Binding-site contacts:
Ligand atom O5 contacts residue ASN657 of chain 1.C at 2.4 Å (h-bond).
Ligand atom O7 contacts residue ASN657 of chain 1.C at 3.9 Å.
Ligand atom N2 contacts residue ASN657 of chain 1.C at 2.9 Å (h-bond).
Ligand atom C5 contacts residue ASN657 of chain 1.C at 3.7 Å.
Ligand atom C2 contacts residue ASN657 of chain 1.C at 2.5 Å.
Ligand atom C1 contacts residue ASN657 of chain 1.C at 1.4 Å.
Ligand atom C7 contacts residue ASN657 of chain 1.C at 3.6 Å.
Ligand atom C3 contacts residue ASN657 of chain 1.C at 3.8 Å.
Ligand atom C4 contacts residue ASN657 of chain 1.C at 4.2 Å.

The small molecule below binds the protein below.
Small molecule (SMILES): CC(=O)N[C@@H]1[C@@H](O)[C@H](O)[C@@H](CO)O[C@H]1O

Sequence of chain 1.C:
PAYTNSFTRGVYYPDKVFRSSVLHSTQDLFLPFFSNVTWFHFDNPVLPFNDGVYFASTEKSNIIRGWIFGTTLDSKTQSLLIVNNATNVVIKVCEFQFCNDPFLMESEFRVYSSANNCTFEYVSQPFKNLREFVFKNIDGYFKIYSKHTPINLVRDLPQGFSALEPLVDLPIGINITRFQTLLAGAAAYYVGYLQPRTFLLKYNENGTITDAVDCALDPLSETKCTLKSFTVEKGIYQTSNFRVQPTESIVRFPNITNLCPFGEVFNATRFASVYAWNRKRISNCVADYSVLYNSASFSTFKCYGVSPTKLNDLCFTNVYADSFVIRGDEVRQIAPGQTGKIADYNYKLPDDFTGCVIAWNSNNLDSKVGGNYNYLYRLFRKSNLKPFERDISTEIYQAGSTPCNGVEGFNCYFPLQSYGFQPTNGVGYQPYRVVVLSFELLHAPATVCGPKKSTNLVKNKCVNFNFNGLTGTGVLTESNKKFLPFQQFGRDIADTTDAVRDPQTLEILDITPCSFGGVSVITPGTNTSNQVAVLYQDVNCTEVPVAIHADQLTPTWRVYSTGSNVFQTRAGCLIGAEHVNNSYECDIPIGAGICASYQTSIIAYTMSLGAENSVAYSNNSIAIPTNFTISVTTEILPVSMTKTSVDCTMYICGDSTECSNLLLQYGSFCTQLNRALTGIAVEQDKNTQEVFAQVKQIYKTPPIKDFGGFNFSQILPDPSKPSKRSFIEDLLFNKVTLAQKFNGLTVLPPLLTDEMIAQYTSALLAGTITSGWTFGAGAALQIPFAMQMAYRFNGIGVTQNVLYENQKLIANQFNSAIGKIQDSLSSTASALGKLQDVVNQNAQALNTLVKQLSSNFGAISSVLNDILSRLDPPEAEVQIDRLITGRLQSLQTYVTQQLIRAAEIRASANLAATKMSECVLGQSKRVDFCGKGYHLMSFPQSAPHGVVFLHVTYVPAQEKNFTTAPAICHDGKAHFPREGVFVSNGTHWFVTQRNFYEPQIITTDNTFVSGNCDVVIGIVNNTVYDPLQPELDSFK